The small molecule below binds the protein below.
Small molecule (SMILES): CC(=O)N[C@H]1[C@H](O[C@H]2[C@H](O)[C@@H](NC(C)=O)CO[C@@H]2CO)O[C@H](CO)[C@@H](O[C@H]2O[C@H](CO)[C@@H](O)[C@H](O)[C@@H]2O)[C@@H]1O

Sequence of chain 1.A:
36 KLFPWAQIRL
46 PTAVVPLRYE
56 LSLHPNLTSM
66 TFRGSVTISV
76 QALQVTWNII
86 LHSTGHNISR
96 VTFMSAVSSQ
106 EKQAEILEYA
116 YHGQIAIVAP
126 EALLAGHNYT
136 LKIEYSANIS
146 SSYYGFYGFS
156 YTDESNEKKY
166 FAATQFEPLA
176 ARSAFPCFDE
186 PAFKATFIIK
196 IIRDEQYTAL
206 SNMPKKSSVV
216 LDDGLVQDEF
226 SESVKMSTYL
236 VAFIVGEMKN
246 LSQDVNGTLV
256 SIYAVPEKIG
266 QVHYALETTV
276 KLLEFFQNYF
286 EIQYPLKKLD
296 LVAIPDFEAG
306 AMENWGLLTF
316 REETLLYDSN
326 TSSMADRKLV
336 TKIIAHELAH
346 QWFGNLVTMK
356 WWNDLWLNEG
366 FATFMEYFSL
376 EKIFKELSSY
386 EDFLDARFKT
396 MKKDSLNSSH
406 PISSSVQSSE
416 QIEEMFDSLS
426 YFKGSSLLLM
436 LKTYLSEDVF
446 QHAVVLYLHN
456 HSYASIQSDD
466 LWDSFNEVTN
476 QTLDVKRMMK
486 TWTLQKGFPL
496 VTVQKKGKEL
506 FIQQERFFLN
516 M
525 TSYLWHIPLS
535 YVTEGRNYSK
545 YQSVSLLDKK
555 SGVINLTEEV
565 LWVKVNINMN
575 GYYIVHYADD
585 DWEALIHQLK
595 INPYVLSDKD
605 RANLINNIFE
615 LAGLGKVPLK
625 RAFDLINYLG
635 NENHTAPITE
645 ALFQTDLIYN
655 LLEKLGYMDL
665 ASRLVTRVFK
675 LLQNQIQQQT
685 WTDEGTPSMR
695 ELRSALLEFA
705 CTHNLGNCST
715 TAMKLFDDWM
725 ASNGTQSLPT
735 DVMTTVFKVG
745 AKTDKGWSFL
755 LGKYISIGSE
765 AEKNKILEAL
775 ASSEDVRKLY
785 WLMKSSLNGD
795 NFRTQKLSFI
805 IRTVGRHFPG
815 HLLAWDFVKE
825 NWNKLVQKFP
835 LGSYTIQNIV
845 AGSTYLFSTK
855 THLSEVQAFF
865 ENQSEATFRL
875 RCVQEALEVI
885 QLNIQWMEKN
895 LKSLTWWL

Binding-site contacts:
Ligand atom C3 contacts residue ASN455 of chain 1.A at 3.8 Å.
Ligand atom O6 contacts residue HIS456 of chain 1.A at 3.3 Å (h-bond).
Ligand atom O5 contacts residue ASN455 of chain 1.A at 2.3 Å (h-bond).
Ligand atom C1 contacts residue ASP468 of chain 1.A at 4.4 Å.
Ligand atom O6 contacts residue ASP465 of chain 1.A at 3.8 Å.
Ligand atom O5 contacts residue HIS456 of chain 1.A at 3.3 Å.
Ligand atom C8 contacts residue ASP465 of chain 1.A at 4.3 Å.
Ligand atom O7 contacts residue ASN455 of chain 1.A at 3.4 Å (h-bond).
Ligand atom C2 contacts residue ASN455 of chain 1.A at 2.4 Å.
Ligand atom C6 contacts residue HIS456 of chain 1.A at 3.9 Å.
Ligand atom C3 contacts residue ASP468 of chain 1.A at 4.2 Å.
Ligand atom N2 contacts residue ASN455 of chain 1.A at 3.0 Å (h-bond).
Ligand atom C7 contacts residue ASN455 of chain 1.A at 3.4 Å.
Ligand atom C6 contacts residue ASP465 of chain 1.A at 4.0 Å.
Ligand atom C5 contacts residue HIS456 of chain 1.A at 4.3 Å.
Ligand atom C5 contacts residue ASN455 of chain 1.A at 3.6 Å.
Ligand atom N2 contacts residue ASP468 of chain 1.A at 4.2 Å.
Ligand atom C2 contacts residue ASP468 of chain 1.A at 4.5 Å.
Ligand atom O3 contacts residue GLU472 of chain 1.A at 4.0 Å.
Ligand atom C4 contacts residue ASN455 of chain 1.A at 4.2 Å.
Ligand atom C1 contacts residue ASN455 of chain 1.A at 1.4 Å.
Ligand atom O7 contacts residue LEU451 of chain 1.A at 3.7 Å.
Ligand atom C1 contacts residue HIS456 of chain 1.A at 4.0 Å.
Ligand atom O7 contacts residue GLU472 of chain 1.A at 4.3 Å.